Binding-site contacts:
Ligand atom C9 contacts residue MET91 of chain 1.A at 4.1 Å (hydrophobic).
Ligand atom C8 contacts residue GLY224 of chain 1.A at 3.3 Å.
Ligand atom C7 contacts residue LEU228 of chain 1.A at 4.2 Å (hydrophobic).
Ligand atom C12 contacts residue LEU87 of chain 1.A at 4.1 Å (hydrophobic).
Ligand atom C18 contacts residue LEU52 of chain 1.A at 3.9 Å (hydrophobic).
Ligand atom C16 contacts residue PHE107 of chain 1.A at 4.2 Å (hydrophobic).
Ligand atom C20 contacts residue LEU49 of chain 1.A at 3.3 Å (hydrophobic).
Ligand atom C19 contacts residue ALA53 of chain 1.A at 4.1 Å (hydrophobic).
Ligand atom O2 contacts residue HIS227 of chain 1.A at 3.8 Å.
Ligand atom C4 contacts residue MET46 of chain 1.A at 3.7 Å (hydrophobic).
Ligand atom O3 contacts residue LEU52 of chain 1.A at 3.5 Å.
Ligand atom C14 contacts residue MET91 of chain 1.A at 4.2 Å (hydrophobic).
Ligand atom C15 contacts residue LEU90 of chain 1.A at 4.1 Å (hydrophobic).
Ligand atom C14 contacts residue LEU87 of chain 1.A at 4.0 Å (hydrophobic).
Ligand atom C21 contacts residue PHE107 of chain 1.A at 4.1 Å (hydrophobic).
Ligand atom C17 contacts residue LEU90 of chain 1.A at 3.5 Å (hydrophobic).
Ligand atom C19 contacts residue LEU49 of chain 1.A at 3.8 Å (hydrophobic).
Ligand atom O2 contacts residue GLY224 of chain 1.A at 3.6 Å.
Ligand atom C17 contacts residue LEU94 of chain 1.A at 4.1 Å (hydrophobic).
Ligand atom C4 contacts residue LEU49 of chain 1.A at 3.8 Å (hydrophobic).
Ligand atom C20 contacts residue PHE107 of chain 1.A at 4.1 Å (hydrophobic).
Ligand atom O3 contacts residue ARG97 of chain 1.A at 2.9 Å (salt-bridge).
Ligand atom O1 contacts residue LEU228 of chain 1.A at 3.6 Å.
Ligand atom C7 contacts residue MET46 of chain 1.A at 4.0 Å (hydrophobic).
Ligand atom O3 contacts residue GLU56 of chain 1.A at 3.0 Å (salt-bridge).
Ligand atom C18 contacts residue ARG97 of chain 1.A at 3.7 Å.
Ligand atom O1 contacts residue MET46 of chain 1.A at 3.1 Å.
Ligand atom C15 contacts residue LEU94 of chain 1.A at 3.7 Å (hydrophobic).
Ligand atom C18 contacts residue LEU90 of chain 1.A at 4.2 Å (hydrophobic).
Ligand atom C19 contacts residue LEU52 of chain 1.A at 3.4 Å (hydrophobic).
Ligand atom C20 contacts residue ALA53 of chain 1.A at 4.0 Å (hydrophobic).
Ligand atom C6 contacts residue LEU228 of chain 1.A at 3.6 Å (hydrophobic).
Ligand atom C15 contacts residue MET91 of chain 1.A at 4.0 Å (hydrophobic).
Ligand atom O2 contacts residue MET124 of chain 1.A at 4.1 Å.
Ligand atom C16 contacts residue LEU94 of chain 1.A at 4.1 Å (hydrophobic).
Ligand atom C17 contacts residue ARG97 of chain 1.A at 4.1 Å.
Ligand atom C9 contacts residue LEU87 of chain 1.A at 4.2 Å (hydrophobic).
Ligand atom C7 contacts residue GLY224 of chain 1.A at 4.2 Å.
Ligand atom O2 contacts residue ILE127 of chain 1.A at 3.4 Å.
Ligand atom C3 contacts residue LEU49 of chain 1.A at 3.4 Å (hydrophobic).

Sequence of chain 1.A:
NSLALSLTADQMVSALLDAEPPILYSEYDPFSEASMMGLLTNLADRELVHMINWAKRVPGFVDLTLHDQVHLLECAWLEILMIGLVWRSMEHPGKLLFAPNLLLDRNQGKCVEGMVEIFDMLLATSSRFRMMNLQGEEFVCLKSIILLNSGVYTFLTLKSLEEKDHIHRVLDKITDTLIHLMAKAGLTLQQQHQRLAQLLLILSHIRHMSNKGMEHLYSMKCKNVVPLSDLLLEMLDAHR

A protein and the small-molecule ligand that binds it are described below.
Small molecule (SMILES): C[C@]12CC[C@@H]3c4ccc(O)cc4CC[C@H]3[C@@H]1C[C@@H](O)C2=O